This small molecule binds to this protein.
Small molecule (SMILES): Nc1ccn([C@H]2C[C@H](O[P](=O)(O)OC[C@H]3O[C@@H](n4cnc5c(=O)nc(N)[nH]c54)C[C@@H]3O[P](=O)(O)OC[C@H]3O[C@@H](n4cnc5c(N)ncnc54)C[C@@H]3O)[C@@H](COP(=O)=O)O2)c(=O)n1

Sequence of chain 53.A:
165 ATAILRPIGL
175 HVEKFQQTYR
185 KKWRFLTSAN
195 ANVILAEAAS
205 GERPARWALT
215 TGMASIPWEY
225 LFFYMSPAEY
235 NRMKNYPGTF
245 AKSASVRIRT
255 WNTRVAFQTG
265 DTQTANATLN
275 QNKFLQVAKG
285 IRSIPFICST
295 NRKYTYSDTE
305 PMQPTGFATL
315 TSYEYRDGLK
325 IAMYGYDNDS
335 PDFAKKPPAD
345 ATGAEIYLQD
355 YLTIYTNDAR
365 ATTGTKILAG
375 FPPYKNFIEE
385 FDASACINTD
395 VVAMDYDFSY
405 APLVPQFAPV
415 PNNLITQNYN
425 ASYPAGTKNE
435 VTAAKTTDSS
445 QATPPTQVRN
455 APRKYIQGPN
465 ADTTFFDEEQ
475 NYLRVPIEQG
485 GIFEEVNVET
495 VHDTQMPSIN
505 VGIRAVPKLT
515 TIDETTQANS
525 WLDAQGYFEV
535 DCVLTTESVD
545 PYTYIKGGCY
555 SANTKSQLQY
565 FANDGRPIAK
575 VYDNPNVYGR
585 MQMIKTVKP

Binding-site contacts:
Ligand atom C2 contacts residue TYR404 of chain 53.A at 3.6 Å (hydrophobic).
Ligand atom C4' contacts residue ASP401 of chain 53.A at 3.5 Å.
Ligand atom C2' contacts residue THR494 of chain 53.A at 3.3 Å.
Ligand atom C1' contacts residue DG3 of chain 53.C at 3.7 Å.
Ligand atom N2 contacts residue DG3 of chain 53.C at 3.5 Å (h-bond).
Ligand atom O4' contacts residue DG3 of chain 53.C at 3.2 Å (h-bond).
Ligand atom C4 contacts residue DG3 of chain 53.C at 3.5 Å.
Ligand atom N3 contacts residue GLU493 of chain 53.A at 3.5 Å (salt-bridge).
Ligand atom C6 contacts residue VAL495 of chain 53.A at 3.7 Å (hydrophobic).
Ligand atom C5' contacts residue PHE402 of chain 53.A at 3.4 Å (hydrophobic).
Ligand atom O6 contacts residue DG4 of chain 53.C at 3.5 Å (h-bond).
Ligand atom O3' contacts residue SER403 of chain 53.A at 3.5 Å.
Ligand atom N4 contacts residue VAL495 of chain 53.A at 3.1 Å.
Ligand atom N3 contacts residue DG3 of chain 53.C at 3.4 Å.
Ligand atom C5' contacts residue SER403 of chain 53.A at 3.2 Å.
Ligand atom O4' contacts residue ASP401 of chain 53.A at 3.2 Å (salt-bridge).
Ligand atom C5 contacts residue DG3 of chain 53.C at 3.4 Å.
Ligand atom OP2 contacts residue HIS496 of chain 53.A at 2.9 Å (h-bond).
Ligand atom C1' contacts residue SER403 of chain 53.A at 3.2 Å.
Ligand atom C8 contacts residue DG3 of chain 53.C at 3.6 Å.
Ligand atom N4 contacts residue PHE487 of chain 53.A at 2.9 Å (h-bond).
Ligand atom O3' contacts residue HIS496 of chain 53.A at 3.7 Å.
Ligand atom C6 contacts residue TYR404 of chain 53.A at 3.6 Å (hydrophobic).
Ligand atom O3' contacts residue ASP401 of chain 53.A at 3.5 Å.
Ligand atom O5' contacts residue ASP401 of chain 53.A at 3.7 Å.
Ligand atom C4 contacts residue GLU493 of chain 53.A at 3.4 Å.
Ligand atom N4 contacts residue GLU489 of chain 53.A at 3.7 Å.
Ligand atom N1 contacts residue TYR404 of chain 53.A at 3.6 Å.
Ligand atom C5' contacts residue ASP401 of chain 53.A at 3.5 Å.
Ligand atom C2 contacts residue DG3 of chain 53.C at 3.4 Å.
Ligand atom C5 contacts residue VAL495 of chain 53.A at 3.0 Å (hydrophobic).
Ligand atom O4' contacts residue SER403 of chain 53.A at 3.3 Å (h-bond).
Ligand atom C4 contacts residue PHE487 of chain 53.A at 3.7 Å (hydrophobic).
Ligand atom O5' contacts residue SER403 of chain 53.A at 3.1 Å (h-bond).
Ligand atom O6 contacts residue DG3 of chain 53.C at 3.5 Å.
Ligand atom N4 contacts residue GLU493 of chain 53.A at 2.6 Å (salt-bridge).
Ligand atom C4 contacts residue VAL495 of chain 53.A at 3.1 Å (hydrophobic).
Ligand atom N9 contacts residue DG3 of chain 53.C at 3.6 Å.
Ligand atom N1 contacts residue DG3 of chain 53.C at 3.5 Å.
Ligand atom C6 contacts residue DG3 of chain 53.C at 3.5 Å.